Sequence of chain 1.B:
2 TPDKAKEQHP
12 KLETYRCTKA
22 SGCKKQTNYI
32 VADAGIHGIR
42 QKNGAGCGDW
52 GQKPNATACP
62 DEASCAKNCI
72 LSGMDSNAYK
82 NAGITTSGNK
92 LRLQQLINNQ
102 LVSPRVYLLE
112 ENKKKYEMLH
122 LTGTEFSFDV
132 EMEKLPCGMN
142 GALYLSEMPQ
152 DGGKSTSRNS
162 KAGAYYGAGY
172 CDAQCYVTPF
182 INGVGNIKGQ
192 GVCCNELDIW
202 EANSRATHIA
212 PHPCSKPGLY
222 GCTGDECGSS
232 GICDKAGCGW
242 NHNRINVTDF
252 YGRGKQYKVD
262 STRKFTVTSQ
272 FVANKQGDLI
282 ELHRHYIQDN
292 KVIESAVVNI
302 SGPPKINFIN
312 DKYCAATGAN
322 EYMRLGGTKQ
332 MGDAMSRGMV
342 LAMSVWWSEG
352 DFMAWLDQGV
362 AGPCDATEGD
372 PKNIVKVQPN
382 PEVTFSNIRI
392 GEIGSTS

The protein below binds the small molecule below.
Small molecule (SMILES): OC[C@H]1O[C@@H](O[C@H]2[C@H](O)[C@@H](O)[C@H](O)O[C@@H]2CO)[C@H](O)[C@@H](O)[C@@H]1O

Binding-site contacts:
Ligand atom O2 contacts residue GLN175 of chain 1.B at 2.7 Å (h-bond).
Ligand atom C5 contacts residue GLU197 of chain 1.B at 3.5 Å.
Ligand atom O5 contacts residue ASP199 of chain 1.B at 3.5 Å (salt-bridge).
Ligand atom C3 contacts residue ARG106 of chain 1.B at 3.8 Å.
Ligand atom C5 contacts residue TRP347 of chain 1.B at 3.7 Å (hydrophobic).
Ligand atom C5 contacts residue GLU202 of chain 1.B at 3.7 Å.
Ligand atom O1 contacts residue ASP199 of chain 1.B at 2.6 Å (salt-bridge).
Ligand atom C1 contacts residue TRP347 of chain 1.B at 3.8 Å (hydrophobic).
Ligand atom C2 contacts residue SER345 of chain 1.B at 3.9 Å.
Ligand atom O3 contacts residue ARG106 of chain 1.B at 3.3 Å (salt-bridge).
Ligand atom O6 contacts residue GLU202 of chain 1.B at 2.9 Å (salt-bridge).
Ligand atom C5 contacts residue ASP199 of chain 1.B at 3.9 Å.
Ligand atom C6 contacts residue ALA143 of chain 1.B at 3.5 Å (hydrophobic).
Ligand atom O1 contacts residue GLU197 of chain 1.B at 3.8 Å.
Ligand atom O2 contacts residue TYR145 of chain 1.B at 2.8 Å (h-bond).
Ligand atom O5 contacts residue GLU202 of chain 1.B at 2.8 Å (salt-bridge).
Ligand atom C1 contacts residue GLU197 of chain 1.B at 2.9 Å.
Ligand atom O3 contacts residue ASP173 of chain 1.B at 3.2 Å (salt-bridge).
Ligand atom O4 contacts residue TYR171 of chain 1.B at 3.6 Å.
Ligand atom O6 contacts residue ALA143 of chain 1.B at 3.7 Å.
Ligand atom C1 contacts residue ASP199 of chain 1.B at 3.0 Å.
Ligand atom O2 contacts residue SER345 of chain 1.B at 2.7 Å (h-bond).
Ligand atom C6 contacts residue GLU202 of chain 1.B at 3.5 Å.
Ligand atom O6 contacts residue ASN141 of chain 1.B at 3.6 Å (h-bond).
Ligand atom O1 contacts residue GLU202 of chain 1.B at 3.5 Å (salt-bridge).
Ligand atom C3 contacts residue ASP173 of chain 1.B at 3.5 Å.
Ligand atom C3 contacts residue GLU197 of chain 1.B at 3.5 Å.
Ligand atom C2 contacts residue TYR145 of chain 1.B at 3.3 Å (hydrophobic).
Ligand atom C2 contacts residue GLU197 of chain 1.B at 3.6 Å.
Ligand atom O5 contacts residue GLU197 of chain 1.B at 3.6 Å (salt-bridge).
Ligand atom O3 contacts residue GLN175 of chain 1.B at 3.4 Å.
Ligand atom O2 contacts residue GLU197 of chain 1.B at 3.0 Å (salt-bridge).
Ligand atom C4 contacts residue ARG106 of chain 1.B at 3.9 Å.
Ligand atom C6 contacts residue TYR145 of chain 1.B at 3.7 Å (hydrophobic).
Ligand atom O3 contacts residue SER345 of chain 1.B at 3.9 Å.
Ligand atom O4 contacts residue TYR145 of chain 1.B at 3.5 Å (h-bond).
Ligand atom C2 contacts residue GLN175 of chain 1.B at 3.8 Å.
Ligand atom C1 contacts residue GLU202 of chain 1.B at 3.8 Å.
Ligand atom O1 contacts residue HIS213 of chain 1.B at 3.1 Å (h-bond).
Ligand atom O6 contacts residue TRP347 of chain 1.B at 2.8 Å (h-bond).